Binding-site contacts:
Ligand atom C6 contacts residue ASN520 of chain 1.A at 4.2 Å.
Ligand atom N2 contacts residue ASN496 of chain 1.A at 3.1 Å (h-bond).
Ligand atom O5 contacts residue ASN520 of chain 1.A at 3.6 Å.
Ligand atom C7 contacts residue TYR522 of chain 1.A at 4.4 Å (hydrophobic).
Ligand atom C2 contacts residue ASN496 of chain 1.A at 2.4 Å.
Ligand atom C8 contacts residue GLY495 of chain 1.A at 4.3 Å.
Ligand atom O7 contacts residue TYR522 of chain 1.A at 3.4 Å.
Ligand atom C1 contacts residue ASN520 of chain 1.A at 3.8 Å.
Ligand atom C1 contacts residue ASN496 of chain 1.A at 1.4 Å.
Ligand atom C8 contacts residue ASN496 of chain 1.A at 4.3 Å.
Ligand atom C6 contacts residue TYR518 of chain 1.A at 4.4 Å (hydrophobic).
Ligand atom C5 contacts residue ASN496 of chain 1.A at 3.5 Å.
Ligand atom O7 contacts residue ASN496 of chain 1.A at 4.2 Å.
Ligand atom O5 contacts residue ASN496 of chain 1.A at 2.2 Å (h-bond).
Ligand atom C7 contacts residue ASN496 of chain 1.A at 3.9 Å.
Ligand atom C3 contacts residue ASN496 of chain 1.A at 3.7 Å.
Ligand atom C4 contacts residue ASN496 of chain 1.A at 4.0 Å.
Ligand atom C5 contacts residue ASN520 of chain 1.A at 3.7 Å.
Ligand atom O7 contacts residue VAL521 of chain 1.A at 4.4 Å.

The protein below binds the small molecule below.
Small molecule (SMILES): CC(=O)N[C@@H]1[C@@H](O)[C@H](O)[C@@H](CO)O[C@H]1O

Sequence of chain 1.A:
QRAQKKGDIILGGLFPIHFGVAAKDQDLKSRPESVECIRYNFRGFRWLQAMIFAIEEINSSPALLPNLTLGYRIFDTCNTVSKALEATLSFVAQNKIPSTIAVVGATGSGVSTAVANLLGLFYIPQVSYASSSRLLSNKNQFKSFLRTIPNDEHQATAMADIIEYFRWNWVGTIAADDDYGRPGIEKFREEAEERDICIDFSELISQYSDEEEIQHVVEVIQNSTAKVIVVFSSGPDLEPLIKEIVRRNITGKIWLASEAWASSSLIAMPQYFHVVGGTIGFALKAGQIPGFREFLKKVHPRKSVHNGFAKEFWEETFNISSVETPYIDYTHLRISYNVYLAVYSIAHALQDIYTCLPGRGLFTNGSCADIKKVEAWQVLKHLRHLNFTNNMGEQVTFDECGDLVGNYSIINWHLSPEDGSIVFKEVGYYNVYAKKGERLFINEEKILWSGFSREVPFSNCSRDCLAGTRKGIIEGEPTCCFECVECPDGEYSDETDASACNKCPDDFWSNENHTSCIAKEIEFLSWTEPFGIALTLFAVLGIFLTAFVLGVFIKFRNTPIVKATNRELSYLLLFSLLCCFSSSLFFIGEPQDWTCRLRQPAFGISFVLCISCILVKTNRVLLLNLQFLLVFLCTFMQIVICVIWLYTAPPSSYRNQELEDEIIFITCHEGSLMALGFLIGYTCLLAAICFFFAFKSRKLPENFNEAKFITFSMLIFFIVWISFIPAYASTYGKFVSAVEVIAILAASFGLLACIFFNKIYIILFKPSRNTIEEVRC